The small molecule below binds the protein below.
Small molecule (SMILES): Nc1nc2c(ncn2[C@@H]2O[C@H](CO[P](=O)(O)O[P](=O)(O)NP(=O)(O)O)[C@@H](O)[C@H]2O)c(=O)[nH]1

Sequence of chain 1.X:
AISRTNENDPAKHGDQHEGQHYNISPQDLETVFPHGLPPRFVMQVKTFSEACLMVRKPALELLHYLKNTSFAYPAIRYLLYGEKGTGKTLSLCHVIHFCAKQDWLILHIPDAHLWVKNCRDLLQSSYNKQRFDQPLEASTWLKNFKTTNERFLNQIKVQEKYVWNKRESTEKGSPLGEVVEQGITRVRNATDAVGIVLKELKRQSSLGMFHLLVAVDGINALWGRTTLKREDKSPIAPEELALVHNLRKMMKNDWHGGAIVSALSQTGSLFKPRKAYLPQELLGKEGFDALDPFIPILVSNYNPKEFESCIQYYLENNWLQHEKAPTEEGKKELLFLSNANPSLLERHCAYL

Binding-site contacts:
Ligand atom PA contacts residue LYS245 of chain 1.X at 3.6 Å.
Ligand atom O3' contacts residue TYR173 of chain 1.X at 3.8 Å.
Ligand atom O3' contacts residue ASN292 of chain 1.X at 3.8 Å.
Ligand atom N3 contacts residue ASP238 of chain 1.X at 3.6 Å.
Ligand atom O1B contacts residue ARG177 of chain 1.X at 3.2 Å (salt-bridge).
Ligand atom O2A contacts residue LYS245 of chain 1.X at 3.8 Å.
Ligand atom O2G contacts residue HIS291 of chain 1.X at 3.0 Å.
Ligand atom O2B contacts residue TYR173 of chain 1.X at 2.9 Å (h-bond).
Ligand atom N7 contacts residue TYR208 of chain 1.X at 3.5 Å.
Ligand atom O1A contacts residue LYS245 of chain 1.X at 2.6 Å (salt-bridge).
Ligand atom N7 contacts residue TYR173 of chain 1.X at 3.7 Å.
Ligand atom N1 contacts residue VAL209 of chain 1.X at 3.0 Å (h-bond).
Ligand atom N3 contacts residue TYR173 of chain 1.X at 3.7 Å.
Ligand atom O1B contacts residue LYS295 of chain 1.X at 3.8 Å.
Ligand atom C5 contacts residue TYR208 of chain 1.X at 3.8 Å (hydrophobic).
Ligand atom C1' contacts residue ILE242 of chain 1.X at 3.9 Å (hydrophobic).
Ligand atom C6 contacts residue VAL209 of chain 1.X at 3.8 Å (hydrophobic).
Ligand atom O3' contacts residue ARG177 of chain 1.X at 3.5 Å (salt-bridge).
Ligand atom C5 contacts residue TYR173 of chain 1.X at 3.4 Å (hydrophobic).
Ligand atom C2 contacts residue TYR173 of chain 1.X at 3.8 Å (hydrophobic).
Ligand atom O2' contacts residue ASP238 of chain 1.X at 3.8 Å.
Ligand atom N9 contacts residue ILE242 of chain 1.X at 3.8 Å.
Ligand atom O3G contacts residue LYS295 of chain 1.X at 3.3 Å (salt-bridge).
Ligand atom O2G contacts residue ARG177 of chain 1.X at 2.6 Å (salt-bridge).
Ligand atom O2' contacts residue ASN292 of chain 1.X at 3.5 Å (h-bond).
Ligand atom O6 contacts residue TYR208 of chain 1.X at 3.6 Å.
Ligand atom O2G contacts residue LYS295 of chain 1.X at 3.7 Å.
Ligand atom N2 contacts residue VAL209 of chain 1.X at 3.6 Å.
Ligand atom N2 contacts residue ASP238 of chain 1.X at 3.1 Å (salt-bridge).
Ligand atom C1' contacts residue ASP238 of chain 1.X at 3.8 Å.
Ligand atom C4 contacts residue TYR173 of chain 1.X at 3.6 Å (hydrophobic).
Ligand atom C3' contacts residue TYR173 of chain 1.X at 3.5 Å (hydrophobic).
Ligand atom C2 contacts residue VAL209 of chain 1.X at 3.8 Å (hydrophobic).
Ligand atom C6 contacts residue TYR173 of chain 1.X at 3.8 Å (hydrophobic).
Ligand atom O6 contacts residue VAL209 of chain 1.X at 3.1 Å (h-bond).
Ligand atom O4' contacts residue GLY241 of chain 1.X at 3.8 Å.
Ligand atom O5' contacts residue TYR173 of chain 1.X at 3.9 Å.
Ligand atom O3A contacts residue LYS295 of chain 1.X at 3.7 Å.
Ligand atom O2A contacts residue TYR173 of chain 1.X at 3.1 Å (h-bond).
Ligand atom C2' contacts residue TYR173 of chain 1.X at 3.9 Å (hydrophobic).